Binding-site contacts:
Ligand atom O4 contacts residue LEU909 of chain 1.G at 4.4 Å.
Ligand atom C7 contacts residue LEU909 of chain 1.G at 4.1 Å (hydrophobic).
Ligand atom C5 contacts residue ASN704 of chain 1.G at 3.6 Å.
Ligand atom O5 contacts residue ASN704 of chain 1.G at 2.3 Å (h-bond).
Ligand atom O7 contacts residue LEU909 of chain 1.G at 4.0 Å.
Ligand atom C7 contacts residue ASN704 of chain 1.G at 4.0 Å.
Ligand atom O5 contacts residue GLN1058 of chain 1.G at 4.4 Å.
Ligand atom C5 contacts residue LEU909 of chain 1.G at 4.5 Å (hydrophobic).
Ligand atom C2 contacts residue ASN704 of chain 1.G at 2.4 Å.
Ligand atom C1 contacts residue ASN704 of chain 1.G at 1.4 Å.
Ligand atom N2 contacts residue ASN704 of chain 1.G at 2.9 Å (h-bond).
Ligand atom C3 contacts residue ASN704 of chain 1.G at 3.8 Å.
Ligand atom C4 contacts residue ASN704 of chain 1.G at 4.2 Å.
Ligand atom C8 contacts residue LEU909 of chain 1.G at 4.2 Å (hydrophobic).
Ligand atom O6 contacts residue GLN913 of chain 1.G at 4.0 Å.

This protein binds this small molecule.
Small molecule (SMILES): CC(=O)N[C@H]1[C@H](O[C@H]2[C@H](O)[C@@H](NC(C)=O)CO[C@@H]2CO)O[C@H](CO)[C@@H](O)[C@@H]1O

Sequence of chain 1.G:
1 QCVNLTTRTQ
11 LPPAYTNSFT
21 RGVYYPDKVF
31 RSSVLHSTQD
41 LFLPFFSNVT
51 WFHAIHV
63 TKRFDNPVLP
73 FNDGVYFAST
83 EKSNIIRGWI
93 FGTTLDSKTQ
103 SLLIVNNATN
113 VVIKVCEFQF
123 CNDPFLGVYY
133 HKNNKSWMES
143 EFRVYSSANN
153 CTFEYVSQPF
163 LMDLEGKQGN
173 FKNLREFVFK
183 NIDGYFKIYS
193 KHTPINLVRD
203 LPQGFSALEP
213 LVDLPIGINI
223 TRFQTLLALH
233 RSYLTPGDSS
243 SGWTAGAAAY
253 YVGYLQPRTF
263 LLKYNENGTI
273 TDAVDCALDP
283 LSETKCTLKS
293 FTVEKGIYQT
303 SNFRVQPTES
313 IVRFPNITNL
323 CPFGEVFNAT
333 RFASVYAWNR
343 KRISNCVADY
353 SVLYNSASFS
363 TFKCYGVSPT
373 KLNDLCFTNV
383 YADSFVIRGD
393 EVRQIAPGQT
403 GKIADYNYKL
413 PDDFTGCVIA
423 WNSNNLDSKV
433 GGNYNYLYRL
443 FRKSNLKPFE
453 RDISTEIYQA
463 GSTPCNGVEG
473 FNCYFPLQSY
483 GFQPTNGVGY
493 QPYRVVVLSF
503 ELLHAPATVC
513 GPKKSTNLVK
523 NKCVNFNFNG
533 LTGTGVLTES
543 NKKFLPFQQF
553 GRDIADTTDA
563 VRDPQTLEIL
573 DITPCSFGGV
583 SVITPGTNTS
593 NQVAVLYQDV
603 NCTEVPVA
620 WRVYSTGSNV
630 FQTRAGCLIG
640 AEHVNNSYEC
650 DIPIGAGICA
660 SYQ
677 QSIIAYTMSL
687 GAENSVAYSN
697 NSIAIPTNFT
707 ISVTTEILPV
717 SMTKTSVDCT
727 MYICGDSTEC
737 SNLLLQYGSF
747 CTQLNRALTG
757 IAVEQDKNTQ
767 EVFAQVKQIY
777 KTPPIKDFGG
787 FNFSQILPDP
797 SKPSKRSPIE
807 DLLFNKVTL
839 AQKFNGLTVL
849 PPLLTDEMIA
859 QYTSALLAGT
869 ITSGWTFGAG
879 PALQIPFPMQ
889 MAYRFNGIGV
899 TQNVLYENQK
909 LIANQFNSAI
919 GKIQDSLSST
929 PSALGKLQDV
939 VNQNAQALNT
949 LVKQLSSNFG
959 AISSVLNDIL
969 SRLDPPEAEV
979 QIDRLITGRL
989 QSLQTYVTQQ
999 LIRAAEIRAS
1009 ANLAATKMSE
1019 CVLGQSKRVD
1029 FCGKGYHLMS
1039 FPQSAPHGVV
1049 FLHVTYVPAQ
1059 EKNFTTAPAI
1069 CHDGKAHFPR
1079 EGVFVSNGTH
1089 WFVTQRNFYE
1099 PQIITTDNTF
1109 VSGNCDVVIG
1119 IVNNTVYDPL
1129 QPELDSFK